Binding-site contacts:
Ligand atom C4 contacts residue ASN23 of chain 1.C at 4.1 Å.
Ligand atom O5 contacts residue GLN15 of chain 1.C at 4.3 Å.
Ligand atom C3 contacts residue ASN23 of chain 1.C at 3.6 Å.
Ligand atom O7 contacts residue ASN23 of chain 1.C at 3.0 Å (h-bond).
Ligand atom N2 contacts residue ASN23 of chain 1.C at 2.6 Å (h-bond).
Ligand atom O5 contacts residue ASN23 of chain 1.C at 2.4 Å (h-bond).
Ligand atom C8 contacts residue ASN23 of chain 1.C at 4.4 Å.
Ligand atom C5 contacts residue ASN23 of chain 1.C at 3.6 Å.
Ligand atom O6 contacts residue GLN15 of chain 1.C at 4.1 Å.
Ligand atom C8 contacts residue LYS22 of chain 1.C at 3.9 Å.
Ligand atom C2 contacts residue ASN23 of chain 1.C at 2.2 Å.
Ligand atom C1 contacts residue ASN23 of chain 1.C at 1.4 Å.
Ligand atom C7 contacts residue ASN23 of chain 1.C at 3.1 Å.

Sequence of chain 1.C:
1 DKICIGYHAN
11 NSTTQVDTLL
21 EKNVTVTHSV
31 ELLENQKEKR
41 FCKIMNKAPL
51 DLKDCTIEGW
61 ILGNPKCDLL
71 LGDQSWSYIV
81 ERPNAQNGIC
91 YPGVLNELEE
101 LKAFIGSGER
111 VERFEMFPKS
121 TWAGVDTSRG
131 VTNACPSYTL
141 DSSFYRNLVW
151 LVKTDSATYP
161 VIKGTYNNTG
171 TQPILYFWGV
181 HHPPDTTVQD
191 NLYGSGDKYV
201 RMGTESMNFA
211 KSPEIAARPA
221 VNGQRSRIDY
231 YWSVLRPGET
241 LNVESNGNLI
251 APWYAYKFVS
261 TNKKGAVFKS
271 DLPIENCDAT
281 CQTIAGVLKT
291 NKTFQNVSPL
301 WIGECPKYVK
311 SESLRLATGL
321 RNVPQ

This small molecule binds to this protein.
Small molecule (SMILES): CC(=O)N[C@@H]1[C@@H](O)[C@H](O)[C@@H](CO)O[C@H]1O